The protein below binds the small molecule below.
Small molecule (SMILES): CC(=O)N[C@H]1[C@H](O[C@H]2[C@H](O)[C@@H](NC(C)=O)CO[C@@H]2CO)O[C@H](CO)[C@@H](O)[C@@H]1O

Sequence of chain 1.B:
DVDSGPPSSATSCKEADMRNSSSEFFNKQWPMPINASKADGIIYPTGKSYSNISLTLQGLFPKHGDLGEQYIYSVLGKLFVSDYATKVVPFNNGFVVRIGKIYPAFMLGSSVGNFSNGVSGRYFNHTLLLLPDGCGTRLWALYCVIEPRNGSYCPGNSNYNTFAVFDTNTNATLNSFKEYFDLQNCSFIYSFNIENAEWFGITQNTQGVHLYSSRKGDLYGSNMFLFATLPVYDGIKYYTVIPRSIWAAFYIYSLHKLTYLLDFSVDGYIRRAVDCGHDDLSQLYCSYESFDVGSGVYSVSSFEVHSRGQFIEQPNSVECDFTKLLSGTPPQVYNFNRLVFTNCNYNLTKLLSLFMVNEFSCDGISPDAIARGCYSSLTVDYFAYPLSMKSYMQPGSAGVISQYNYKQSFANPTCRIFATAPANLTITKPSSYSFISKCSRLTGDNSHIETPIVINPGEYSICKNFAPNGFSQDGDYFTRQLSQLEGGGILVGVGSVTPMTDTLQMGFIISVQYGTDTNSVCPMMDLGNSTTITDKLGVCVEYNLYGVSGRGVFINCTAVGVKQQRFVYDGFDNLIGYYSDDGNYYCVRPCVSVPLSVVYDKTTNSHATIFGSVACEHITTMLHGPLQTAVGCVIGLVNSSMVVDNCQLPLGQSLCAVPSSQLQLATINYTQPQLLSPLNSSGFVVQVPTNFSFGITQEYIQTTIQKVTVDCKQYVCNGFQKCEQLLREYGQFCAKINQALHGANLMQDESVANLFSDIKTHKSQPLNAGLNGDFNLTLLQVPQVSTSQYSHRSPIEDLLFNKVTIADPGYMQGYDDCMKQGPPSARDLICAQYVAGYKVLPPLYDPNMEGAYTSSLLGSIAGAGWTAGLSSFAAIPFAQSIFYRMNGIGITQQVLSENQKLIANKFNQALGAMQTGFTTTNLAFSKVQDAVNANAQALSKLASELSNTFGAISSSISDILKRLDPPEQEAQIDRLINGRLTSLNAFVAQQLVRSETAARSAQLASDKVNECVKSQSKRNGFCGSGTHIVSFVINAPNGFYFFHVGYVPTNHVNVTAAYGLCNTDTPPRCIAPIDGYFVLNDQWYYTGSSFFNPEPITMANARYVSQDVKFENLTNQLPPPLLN

Binding-site contacts:
Ligand atom C1 contacts residue ASN866 of chain 1.B at 1.4 Å.
Ligand atom O7 contacts residue ASN866 of chain 1.B at 4.0 Å.
Ligand atom O6 contacts residue LEU869 of chain 1.B at 3.7 Å.
Ligand atom O7 contacts residue THR868 of chain 1.B at 4.3 Å.
Ligand atom O5 contacts residue THR868 of chain 1.B at 3.8 Å.
Ligand atom C5 contacts residue ASN866 of chain 1.B at 3.6 Å.
Ligand atom C5 contacts residue THR868 of chain 1.B at 3.8 Å.
Ligand atom C6 contacts residue LEU869 of chain 1.B at 3.6 Å (hydrophobic).
Ligand atom O5 contacts residue LEU869 of chain 1.B at 4.5 Å.
Ligand atom N2 contacts residue ASN866 of chain 1.B at 2.9 Å (h-bond).
Ligand atom O5 contacts residue ASN866 of chain 1.B at 2.4 Å (h-bond).
Ligand atom C1 contacts residue THR868 of chain 1.B at 3.5 Å.
Ligand atom C2 contacts residue ASN866 of chain 1.B at 2.4 Å.
Ligand atom C6 contacts residue THR868 of chain 1.B at 4.2 Å.
Ligand atom C4 contacts residue ASN866 of chain 1.B at 4.2 Å.
Ligand atom C3 contacts residue ASN866 of chain 1.B at 3.8 Å.
Ligand atom C7 contacts residue ASN866 of chain 1.B at 3.7 Å.
Ligand atom C8 contacts residue LEU861 of chain 1.B at 4.3 Å (hydrophobic).